This small molecule binds to this protein.
Small molecule (SMILES): Nc1ncnc2c1ncn2[C@H]1C[C@H](O)[C@@H](COP(=O)(O)O)O1

Binding-site contacts:
Ligand atom OP1 contacts residue DC1 of chain 1.SB at 2.5 Å (h-bond).
Ligand atom C8 contacts residue SER416 of chain 1.F at 4.1 Å.
Ligand atom N1 contacts residue VAL203 of chain 1.F at 3.5 Å.
Ligand atom C2 contacts residue PRO204 of chain 1.F at 4.1 Å (hydrophobic).
Ligand atom N7 contacts residue ASN393 of chain 1.F at 4.0 Å.
Ligand atom N6 contacts residue SER416 of chain 1.F at 3.4 Å (h-bond).
Ligand atom C5 contacts residue SER416 of chain 1.F at 3.8 Å.
Ligand atom C2' contacts residue PRO415 of chain 1.F at 3.8 Å (hydrophobic).
Ligand atom C6 contacts residue PRO204 of chain 1.F at 3.9 Å (hydrophobic).
Ligand atom OP2 contacts residue DC1 of chain 1.SB at 2.5 Å (h-bond).
Ligand atom N7 contacts residue PRO204 of chain 1.F at 4.1 Å.
Ligand atom N9 contacts residue HIS414 of chain 1.F at 4.1 Å.
Ligand atom N1 contacts residue PRO415 of chain 1.F at 3.7 Å.
Ligand atom C4' contacts residue DC1 of chain 1.SB at 3.9 Å.
Ligand atom N9 contacts residue PRO415 of chain 1.F at 4.0 Å.
Ligand atom N3 contacts residue PRO415 of chain 1.F at 3.9 Å.
Ligand atom C2 contacts residue PRO415 of chain 1.F at 3.8 Å (hydrophobic).
Ligand atom O5' contacts residue DC1 of chain 1.SB at 2.5 Å (h-bond).
Ligand atom N7 contacts residue SER416 of chain 1.F at 3.3 Å.
Ligand atom N1 contacts residue GLY423 of chain 1.F at 3.0 Å (h-bond).
Ligand atom C1' contacts residue PRO415 of chain 1.F at 3.7 Å (hydrophobic).
Ligand atom C4 contacts residue PRO415 of chain 1.F at 3.8 Å (hydrophobic).
Ligand atom C5' contacts residue DC1 of chain 1.SB at 3.1 Å.
Ligand atom C2 contacts residue VAL203 of chain 1.F at 4.1 Å (hydrophobic).
Ligand atom N6 contacts residue PHE422 of chain 1.F at 4.0 Å.
Ligand atom C4 contacts residue PRO204 of chain 1.F at 4.0 Å (hydrophobic).
Ligand atom N6 contacts residue GLY423 of chain 1.F at 3.5 Å (h-bond).
Ligand atom O4' contacts residue DC1 of chain 1.SB at 3.9 Å.
Ligand atom C6 contacts residue SER416 of chain 1.F at 4.0 Å.
Ligand atom C5 contacts residue PRO204 of chain 1.F at 3.8 Å (hydrophobic).
Ligand atom C6 contacts residue PRO415 of chain 1.F at 3.7 Å (hydrophobic).
Ligand atom N7 contacts residue HIS414 of chain 1.F at 3.6 Å.
Ligand atom C5 contacts residue PRO415 of chain 1.F at 3.7 Å (hydrophobic).
Ligand atom P contacts residue DC1 of chain 1.SB at 1.6 Å.
Ligand atom N6 contacts residue GLY421 of chain 1.F at 4.0 Å.
Ligand atom C6 contacts residue VAL203 of chain 1.F at 4.1 Å (hydrophobic).
Ligand atom C2 contacts residue GLY423 of chain 1.F at 3.4 Å.
Ligand atom C8 contacts residue HIS414 of chain 1.F at 3.0 Å.
Ligand atom C2' contacts residue HIS414 of chain 1.F at 3.2 Å.
Ligand atom C6 contacts residue GLY423 of chain 1.F at 3.9 Å.

Sequence of chain 1.F:
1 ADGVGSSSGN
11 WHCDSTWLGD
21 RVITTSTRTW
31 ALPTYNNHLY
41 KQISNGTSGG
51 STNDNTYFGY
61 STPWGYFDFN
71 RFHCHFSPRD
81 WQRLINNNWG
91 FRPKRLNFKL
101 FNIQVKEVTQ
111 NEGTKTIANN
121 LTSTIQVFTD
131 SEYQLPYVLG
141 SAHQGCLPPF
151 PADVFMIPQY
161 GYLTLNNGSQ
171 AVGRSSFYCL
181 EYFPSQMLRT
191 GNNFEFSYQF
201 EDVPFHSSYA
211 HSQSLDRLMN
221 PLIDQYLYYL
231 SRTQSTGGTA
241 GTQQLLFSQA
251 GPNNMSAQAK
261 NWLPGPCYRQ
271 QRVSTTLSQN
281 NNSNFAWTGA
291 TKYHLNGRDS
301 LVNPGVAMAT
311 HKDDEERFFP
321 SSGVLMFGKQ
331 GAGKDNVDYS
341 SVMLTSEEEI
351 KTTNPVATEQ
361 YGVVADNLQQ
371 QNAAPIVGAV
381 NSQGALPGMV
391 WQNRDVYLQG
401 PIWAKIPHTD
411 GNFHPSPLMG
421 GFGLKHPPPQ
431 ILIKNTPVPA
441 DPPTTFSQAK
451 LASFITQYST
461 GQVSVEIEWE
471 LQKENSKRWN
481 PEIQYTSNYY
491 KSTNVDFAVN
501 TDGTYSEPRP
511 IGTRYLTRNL